Sequence of chain 3.A:
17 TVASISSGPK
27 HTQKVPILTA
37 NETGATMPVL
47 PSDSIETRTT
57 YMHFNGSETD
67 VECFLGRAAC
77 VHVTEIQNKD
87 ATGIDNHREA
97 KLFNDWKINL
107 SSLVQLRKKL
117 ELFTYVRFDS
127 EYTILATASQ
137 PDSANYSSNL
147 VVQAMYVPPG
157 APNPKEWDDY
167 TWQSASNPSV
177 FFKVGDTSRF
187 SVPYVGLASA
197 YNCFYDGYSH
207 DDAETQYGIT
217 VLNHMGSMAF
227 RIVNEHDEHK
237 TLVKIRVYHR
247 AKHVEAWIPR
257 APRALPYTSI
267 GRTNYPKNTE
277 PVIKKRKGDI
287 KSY

Binding-site contacts:
Ligand atom C14 contacts residue TYR128 of chain 3.A at 3.3 Å (hydrophobic).
Ligand atom C13 contacts residue SER126 of chain 3.A at 3.7 Å.
Ligand atom N5 contacts residue ASN219 of chain 3.A at 4.1 Å.
Ligand atom C7 contacts residue TYR197 of chain 3.A at 3.5 Å (hydrophobic).
Ligand atom C18 contacts residue VAL188 of chain 3.A at 3.9 Å (hydrophobic).
Ligand atom C10 contacts residue LEU106 of chain 3.A at 4.0 Å (hydrophobic).
Ligand atom C19 contacts residue TYR152 of chain 3.A at 3.9 Å (hydrophobic).
Ligand atom C16 contacts residue ILE104 of chain 3.A at 3.7 Å (hydrophobic).
Ligand atom C10 contacts residue MET221 of chain 3.A at 4.0 Å (hydrophobic).
Ligand atom C21 contacts residue ILE104 of chain 3.A at 3.5 Å (hydrophobic).
Ligand atom N12 contacts residue TYR128 of chain 3.A at 2.5 Å (h-bond).
Ligand atom C11 contacts residue ILE104 of chain 3.A at 3.5 Å (hydrophobic).
Ligand atom C16 contacts residue TYR128 of chain 3.A at 2.9 Å (hydrophobic).
Ligand atom N5 contacts residue DMS1 of chain 3.F at 3.9 Å.
Ligand atom C11 contacts residue TYR128 of chain 3.A at 3.4 Å (hydrophobic).
Ligand atom C14 contacts residue SER126 of chain 3.A at 3.6 Å.
Ligand atom C1 contacts residue DMS1 of chain 3.F at 4.1 Å.
Ligand atom C19 contacts residue VAL191 of chain 3.A at 4.0 Å (hydrophobic).
Ligand atom C20 contacts residue VAL188 of chain 3.A at 3.7 Å (hydrophobic).
Ligand atom C13 contacts residue TYR197 of chain 3.A at 4.0 Å (hydrophobic).
Ligand atom C17 contacts residue ILE104 of chain 3.A at 3.8 Å (hydrophobic).
Ligand atom C8 contacts residue PHE124 of chain 3.A at 3.6 Å (hydrophobic).
Ligand atom C7 contacts residue LEU106 of chain 3.A at 4.1 Å (hydrophobic).
Ligand atom C18 contacts residue TYR152 of chain 3.A at 3.8 Å (hydrophobic).
Ligand atom C21 contacts residue MET224 of chain 3.A at 4.0 Å (hydrophobic).
Ligand atom C20 contacts residue VAL191 of chain 3.A at 3.5 Å (hydrophobic).
Ligand atom C15 contacts residue TYR128 of chain 3.A at 3.0 Å (hydrophobic).
Ligand atom C10 contacts residue ILE104 of chain 3.A at 3.9 Å (hydrophobic).
Ligand atom N4 contacts residue ASN219 of chain 3.A at 4.0 Å.
Ligand atom C17 contacts residue TYR128 of chain 3.A at 3.8 Å (hydrophobic).
Ligand atom C8 contacts residue TYR197 of chain 3.A at 3.4 Å (hydrophobic).
Ligand atom N4 contacts residue DMS1 of chain 3.F at 3.6 Å (h-bond).
Ligand atom C7 contacts residue PHE124 of chain 3.A at 3.8 Å (hydrophobic).
Ligand atom C1 contacts residue ASN198 of chain 3.A at 4.0 Å.
Ligand atom N9 contacts residue TYR128 of chain 3.A at 4.1 Å.
Ligand atom C14 contacts residue TYR197 of chain 3.A at 4.1 Å (hydrophobic).
Ligand atom C11 contacts residue MET221 of chain 3.A at 4.0 Å (hydrophobic).
Ligand atom C10 contacts residue TYR128 of chain 3.A at 3.6 Å (hydrophobic).
Ligand atom C13 contacts residue TYR128 of chain 3.A at 3.0 Å (hydrophobic).
Ligand atom C19 contacts residue VAL188 of chain 3.A at 3.5 Å (hydrophobic).

This protein binds this small molecule.
Small molecule (SMILES): COc1ccc(N2CCN(c3cccc(C)c3)CC2)nn1